Sequence of chain 2.A:
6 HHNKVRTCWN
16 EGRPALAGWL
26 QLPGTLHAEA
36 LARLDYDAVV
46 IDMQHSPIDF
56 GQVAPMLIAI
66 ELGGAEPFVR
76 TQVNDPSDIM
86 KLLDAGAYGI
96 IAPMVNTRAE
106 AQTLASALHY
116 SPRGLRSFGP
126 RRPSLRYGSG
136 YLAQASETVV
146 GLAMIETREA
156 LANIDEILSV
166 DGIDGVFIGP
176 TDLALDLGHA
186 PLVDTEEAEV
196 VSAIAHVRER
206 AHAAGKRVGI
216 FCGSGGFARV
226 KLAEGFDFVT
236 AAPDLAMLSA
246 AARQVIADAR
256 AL

Binding-site contacts:
Ligand atom C1 contacts residue TYR136 of chain 2.A at 4.0 Å (hydrophobic).
Ligand atom O2 contacts residue GLY133 of chain 2.A at 4.2 Å.
Ligand atom O2 contacts residue LEU137 of chain 2.A at 3.0 Å (h-bond).
Ligand atom O1 contacts residue GLY133 of chain 2.A at 3.6 Å.
Ligand atom C2 contacts residue LEU137 of chain 2.A at 3.8 Å (hydrophobic).
Ligand atom O3 contacts residue PHE123 of chain 2.A at 3.9 Å.
Ligand atom O3 contacts residue PRO186 of chain 3.A at 3.6 Å.
Ligand atom O2 contacts residue TYR136 of chain 2.A at 3.5 Å (h-bond).
Ligand atom O1 contacts residue TYR136 of chain 2.A at 3.8 Å.
Ligand atom O2 contacts residue GLY135 of chain 2.A at 4.3 Å.
Ligand atom C2 contacts residue TYR136 of chain 2.A at 4.3 Å (hydrophobic).
Ligand atom O3 contacts residue LEU137 of chain 2.A at 4.0 Å.
Ligand atom C3 contacts residue SER134 of chain 2.A at 4.4 Å.
Ligand atom C1 contacts residue PHE123 of chain 2.A at 3.8 Å (hydrophobic).
Ligand atom C2 contacts residue SER134 of chain 2.A at 4.1 Å.
Ligand atom C1 contacts residue PRO125 of chain 2.A at 4.0 Å (hydrophobic).
Ligand atom C1 contacts residue SER129 of chain 2.A at 4.0 Å.
Ligand atom O1 contacts residue SER129 of chain 2.A at 3.3 Å.
Ligand atom O2 contacts residue SER134 of chain 2.A at 2.9 Å (h-bond).
Ligand atom C3 contacts residue PHE123 of chain 2.A at 3.7 Å (hydrophobic).
Ligand atom C2 contacts residue PHE123 of chain 2.A at 3.8 Å (hydrophobic).

Sequence of chain 3.A:
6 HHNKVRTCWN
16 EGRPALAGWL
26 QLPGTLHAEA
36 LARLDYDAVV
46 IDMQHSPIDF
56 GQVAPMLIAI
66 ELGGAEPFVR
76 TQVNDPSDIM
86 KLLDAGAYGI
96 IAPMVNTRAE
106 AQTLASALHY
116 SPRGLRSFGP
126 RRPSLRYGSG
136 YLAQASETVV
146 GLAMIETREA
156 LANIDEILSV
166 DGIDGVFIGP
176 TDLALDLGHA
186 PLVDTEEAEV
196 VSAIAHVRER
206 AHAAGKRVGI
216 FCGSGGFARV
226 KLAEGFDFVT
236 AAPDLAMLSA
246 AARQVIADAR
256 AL

The small molecule below binds the protein below.
Small molecule (SMILES): O=C[C@H](O)CO